Sequence of chain 1.C:
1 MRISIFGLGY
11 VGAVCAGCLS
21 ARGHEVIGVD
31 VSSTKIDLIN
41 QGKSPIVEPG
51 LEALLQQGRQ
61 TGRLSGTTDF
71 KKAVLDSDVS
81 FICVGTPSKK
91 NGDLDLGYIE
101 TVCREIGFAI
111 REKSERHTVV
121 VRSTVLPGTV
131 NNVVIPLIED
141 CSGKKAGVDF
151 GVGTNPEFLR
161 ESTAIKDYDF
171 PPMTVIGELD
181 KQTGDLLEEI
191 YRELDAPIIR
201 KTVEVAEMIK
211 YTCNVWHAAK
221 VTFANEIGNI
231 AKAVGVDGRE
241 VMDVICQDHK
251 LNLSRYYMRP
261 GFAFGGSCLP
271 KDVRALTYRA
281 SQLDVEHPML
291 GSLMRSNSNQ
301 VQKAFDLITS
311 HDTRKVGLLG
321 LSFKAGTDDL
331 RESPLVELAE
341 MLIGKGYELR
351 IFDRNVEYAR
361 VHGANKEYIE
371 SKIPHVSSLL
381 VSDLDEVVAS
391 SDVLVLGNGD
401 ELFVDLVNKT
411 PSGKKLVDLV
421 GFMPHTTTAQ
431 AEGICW

Binding-site contacts:
Ligand atom O3D contacts residue GLY265 of chain 1.D at 2.9 Å (h-bond).
Ligand atom O2A contacts residue TYR256 of chain 1.D at 2.7 Å (h-bond).
Ligand atom C5' contacts residue LEU159 of chain 1.C at 3.2 Å (hydrophobic).
Ligand atom O4' contacts residue LEU159 of chain 1.C at 2.8 Å (h-bond).
Ligand atom C6 contacts residue ARG259 of chain 1.D at 3.5 Å.
Ligand atom N2 contacts residue ASN225 of chain 1.C at 3.2 Å (h-bond).
Ligand atom N2 contacts residue VAL221 of chain 1.C at 3.5 Å.
Ligand atom O6 contacts residue MET258 of chain 1.D at 3.3 Å (h-bond).
Ligand atom O2B contacts residue PHE323 of chain 1.D at 3.5 Å.
Ligand atom O3B contacts residue PHE323 of chain 1.D at 3.5 Å.
Ligand atom O6B contacts residue CYS268 of chain 1.D at 3.4 Å (h-bond).
Ligand atom O3A contacts residue LYS324 of chain 1.D at 3.3 Å (salt-bridge).
Ligand atom O2' contacts residue HIS217 of chain 1.C at 2.9 Å (h-bond).
Ligand atom N2 contacts residue PHE262 of chain 1.D at 3.0 Å (h-bond).
Ligand atom C2' contacts residue TYR257 of chain 1.D at 3.5 Å (hydrophobic).
Ligand atom C6' contacts residue LYS210 of chain 1.C at 3.4 Å.
Ligand atom O4' contacts residue LYS210 of chain 1.C at 3.0 Å (salt-bridge).
Ligand atom O6A contacts residue LYS210 of chain 1.C at 2.9 Å (salt-bridge).
Ligand atom O6A contacts residue ASN214 of chain 1.C at 2.9 Å (h-bond).
Ligand atom O2A contacts residue LYS324 of chain 1.D at 2.7 Å (salt-bridge).
Ligand atom C3' contacts residue LEU159 of chain 1.C at 3.3 Å (hydrophobic).
Ligand atom C6 contacts residue TYR257 of chain 1.D at 3.5 Å (hydrophobic).
Ligand atom O6A contacts residue CYS268 of chain 1.D at 3.4 Å.
Ligand atom O4' contacts residue PHE158 of chain 1.C at 3.1 Å.
Ligand atom O2' contacts residue ASN214 of chain 1.C at 2.8 Å (h-bond).
Ligand atom O6 contacts residue ARG259 of chain 1.D at 3.0 Å (salt-bridge).
Ligand atom C2 contacts residue ARG259 of chain 1.D at 3.3 Å.
Ligand atom O3' contacts residue PHE158 of chain 1.C at 3.1 Å (h-bond).
Ligand atom N2 contacts residue ARG259 of chain 1.D at 3.2 Å (salt-bridge).
Ligand atom O6B contacts residue GLU157 of chain 1.C at 2.6 Å (salt-bridge).
Ligand atom C6' contacts residue GLU157 of chain 1.C at 3.5 Å.
Ligand atom C4' contacts residue LEU159 of chain 1.C at 3.2 Å (hydrophobic).
Ligand atom O6 contacts residue TYR257 of chain 1.D at 3.1 Å.
Ligand atom O3D contacts residue PHE264 of chain 1.D at 3.3 Å.
Ligand atom O1A contacts residue TYR257 of chain 1.D at 2.6 Å (h-bond).
Ligand atom O2B contacts residue GLU161 of chain 1.C at 2.9 Å (salt-bridge).
Ligand atom O2' contacts residue TYR257 of chain 1.D at 3.3 Å (h-bond).
Ligand atom O4' contacts residue GLU157 of chain 1.C at 3.4 Å (salt-bridge).
Ligand atom N1 contacts residue ARG259 of chain 1.D at 2.5 Å (salt-bridge).
Ligand atom C4' contacts residue LYS210 of chain 1.C at 3.4 Å.

Sequence of chain 1.D:
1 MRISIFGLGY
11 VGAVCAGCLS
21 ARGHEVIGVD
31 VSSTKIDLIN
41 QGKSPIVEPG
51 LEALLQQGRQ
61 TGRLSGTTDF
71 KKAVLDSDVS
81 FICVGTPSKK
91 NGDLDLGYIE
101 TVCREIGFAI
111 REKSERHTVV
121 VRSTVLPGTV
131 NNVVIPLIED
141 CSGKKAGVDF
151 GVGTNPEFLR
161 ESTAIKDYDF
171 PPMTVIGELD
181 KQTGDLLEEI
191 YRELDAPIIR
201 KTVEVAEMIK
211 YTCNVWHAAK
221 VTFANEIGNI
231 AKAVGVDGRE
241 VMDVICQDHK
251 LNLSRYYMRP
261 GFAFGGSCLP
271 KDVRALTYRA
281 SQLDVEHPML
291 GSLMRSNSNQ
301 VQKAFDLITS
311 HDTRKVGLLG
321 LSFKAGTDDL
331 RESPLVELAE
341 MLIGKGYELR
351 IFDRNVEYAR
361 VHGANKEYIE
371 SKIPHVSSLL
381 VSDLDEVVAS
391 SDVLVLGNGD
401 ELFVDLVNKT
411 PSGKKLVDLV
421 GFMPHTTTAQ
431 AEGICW

The protein below binds the small molecule below.
Small molecule (SMILES): Nc1nc2c(ncn2[C@@H]2O[C@H](CO[P](=O)(O)O[P](=O)(O)O[C@H]3O[C@H](C(=O)O)[C@@H](O)[C@H](O)[C@@H]3O)[C@@H](O)[C@H]2O)c(=O)[nH]1